Binding-site contacts:
Ligand atom N23 contacts residue ASP99 of chain 1.A at 2.9 Å (salt-bridge).
Ligand atom C20 contacts residue THR192 of chain 1.A at 4.0 Å.
Ligand atom C08 contacts residue TRP172 of chain 1.A at 3.3 Å (hydrophobic).
Ligand atom C01 contacts residue MET104 of chain 1.A at 3.5 Å (hydrophobic).
Ligand atom O07 contacts residue TRP172 of chain 1.A at 3.3 Å.
Ligand atom O09 contacts residue PHE146 of chain 1.A at 3.7 Å.
Ligand atom C05 contacts residue LEU113 of chain 1.A at 4.0 Å (hydrophobic).
Ligand atom N23 contacts residue THR192 of chain 1.A at 3.8 Å.
Ligand atom C01 contacts residue PHE146 of chain 1.A at 3.7 Å (hydrophobic).
Ligand atom O17 contacts residue ASN112 of chain 1.A at 2.7 Å (h-bond).
Ligand atom CL contacts residue ILE102 of chain 1.A at 3.4 Å.
Ligand atom CL contacts residue ALA64 of chain 1.A at 3.8 Å.
Ligand atom N19 contacts residue THR192 of chain 1.A at 3.5 Å (h-bond).
Ligand atom N19 contacts residue ALA64 of chain 1.A at 3.5 Å.
Ligand atom CL contacts residue MET104 of chain 1.A at 3.8 Å.
Ligand atom C13 contacts residue MET104 of chain 1.A at 3.7 Å (hydrophobic).
Ligand atom BR contacts residue ASN112 of chain 1.A at 3.8 Å.
Ligand atom C06 contacts residue PHE146 of chain 1.A at 3.5 Å (hydrophobic).
Ligand atom O17 contacts residue MET104 of chain 1.A at 3.7 Å.
Ligand atom C04 contacts residue PHE146 of chain 1.A at 3.7 Å (hydrophobic).
Ligand atom C13 contacts residue ASN112 of chain 1.A at 3.7 Å.
Ligand atom C16 contacts residue MET104 of chain 1.A at 3.8 Å (hydrophobic).
Ligand atom C05 contacts residue PHE146 of chain 1.A at 3.6 Å (hydrophobic).
Ligand atom C06 contacts residue MET104 of chain 1.A at 3.9 Å (hydrophobic).
Ligand atom O07 contacts residue PHE146 of chain 1.A at 3.7 Å.
Ligand atom CL contacts residue GLY103 of chain 1.A at 3.0 Å.
Ligand atom N12 contacts residue MET104 of chain 1.A at 3.9 Å.
Ligand atom C03 contacts residue PHE146 of chain 1.A at 3.6 Å (hydrophobic).
Ligand atom O09 contacts residue MET104 of chain 1.A at 3.7 Å.
Ligand atom O09 contacts residue VAL158 of chain 1.A at 3.8 Å.
Ligand atom C18 contacts residue MET104 of chain 1.A at 3.8 Å (hydrophobic).
Ligand atom C18 contacts residue ALA64 of chain 1.A at 3.9 Å (hydrophobic).
Ligand atom C08 contacts residue PHE146 of chain 1.A at 3.7 Å (hydrophobic).
Ligand atom N14 contacts residue ASN112 of chain 1.A at 3.9 Å.
Ligand atom C15 contacts residue MET104 of chain 1.A at 3.6 Å (hydrophobic).
Ligand atom C20 contacts residue ASP99 of chain 1.A at 3.9 Å.
Ligand atom N14 contacts residue MET104 of chain 1.A at 3.6 Å (h-bond).
Ligand atom C02 contacts residue MET104 of chain 1.A at 3.4 Å (hydrophobic).
Ligand atom C11 contacts residue PHE146 of chain 1.A at 3.7 Å (hydrophobic).
Ligand atom C02 contacts residue PHE146 of chain 1.A at 3.7 Å (hydrophobic).

Sequence of chain 1.A:
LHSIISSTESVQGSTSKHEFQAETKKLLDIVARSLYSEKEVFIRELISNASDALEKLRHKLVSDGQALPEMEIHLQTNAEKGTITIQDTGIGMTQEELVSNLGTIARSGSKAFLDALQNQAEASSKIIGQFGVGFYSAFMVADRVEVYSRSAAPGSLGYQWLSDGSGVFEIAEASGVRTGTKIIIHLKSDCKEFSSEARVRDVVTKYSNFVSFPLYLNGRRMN

The small molecule below binds the protein below.
Small molecule (SMILES): Nc1nc(Cl)c2nc(O)n(Cc3cc4c(cc3Br)OCO4)c2n1